Binding-site contacts:
Ligand atom OD1 contacts residue TRP72 of chain 1.A at 3.2 Å.
Ligand atom CA contacts residue TRP72 of chain 1.A at 3.5 Å (hydrophobic).
Ligand atom N contacts residue TYR170 of chain 1.A at 2.9 Å (h-bond).
Ligand atom CG contacts residue TYR155 of chain 1.A at 3.3 Å (hydrophobic).
Ligand atom O contacts residue TRP146 of chain 1.A at 2.9 Å (h-bond).
Ligand atom O contacts residue TRP146 of chain 1.A at 3.2 Å (h-bond).
Ligand atom CB contacts residue GLU62 of chain 1.A at 2.9 Å.
Ligand atom OD1 contacts residue GLN96 of chain 1.A at 3.2 Å (h-bond).
Ligand atom O contacts residue HIS154 of chain 1.A at 3.4 Å (h-bond).
Ligand atom CD contacts residue TYR155 of chain 1.A at 3.3 Å (hydrophobic).
Ligand atom O contacts residue LYS65 of chain 1.A at 2.6 Å (salt-bridge).
Ligand atom CD2 contacts residue SER98 of chain 1.A at 3.4 Å.
Ligand atom OG contacts residue TYR44 of chain 1.A at 3.1 Å (h-bond).
Ligand atom O contacts residue ASN79 of chain 1.A at 3.2 Å (h-bond).
Ligand atom CB contacts residue TRP72 of chain 1.A at 3.3 Å (hydrophobic).
Ligand atom CD2 contacts residue TRP166 of chain 1.A at 3.5 Å (hydrophobic).
Ligand atom O contacts residue GLN69 of chain 1.A at 3.3 Å (h-bond).
Ligand atom O contacts residue TRP72 of chain 1.A at 3.0 Å (h-bond).
Ligand atom N contacts residue TYR6 of chain 1.A at 3.2 Å (h-bond).
Ligand atom O contacts residue TYR6 of chain 1.A at 3.5 Å.
Ligand atom O contacts residue TYR83 of chain 1.A at 3.5 Å (h-bond).
Ligand atom N contacts residue GLN69 of chain 1.A at 3.0 Å (h-bond).
Ligand atom CD2 contacts residue TRP72 of chain 1.A at 3.4 Å (hydrophobic).
Ligand atom O contacts residue LYS145 of chain 1.A at 3.3 Å (salt-bridge).
Ligand atom ND2 contacts residue GLN96 of chain 1.A at 3.4 Å (h-bond).
Ligand atom OD1 contacts residue GLN69 of chain 1.A at 3.5 Å (h-bond).
Ligand atom CD1 contacts residue GLU62 of chain 1.A at 3.3 Å.
Ligand atom NH2 contacts residue LYS65 of chain 1.A at 3.4 Å.
Ligand atom OXT contacts residue TYR83 of chain 1.A at 3.0 Å (h-bond).
Ligand atom O contacts residue TYR158 of chain 1.A at 2.5 Å (h-bond).
Ligand atom ND2 contacts residue TYR155 of chain 1.A at 2.5 Å (h-bond).
Ligand atom CA contacts residue GLN69 of chain 1.A at 3.4 Å.
Ligand atom C contacts residue TRP72 of chain 1.A at 3.4 Å (hydrophobic).
Ligand atom OXT contacts residue THR142 of chain 1.A at 2.6 Å (h-bond).
Ligand atom CG contacts residue LYS65 of chain 1.A at 3.5 Å.
Ligand atom N contacts residue GLU62 of chain 1.A at 3.0 Å (salt-bridge).
Ligand atom CG1 contacts residue THR142 of chain 1.A at 3.2 Å.
Ligand atom C contacts residue LYS65 of chain 1.A at 3.3 Å.
Ligand atom CG1 contacts residue SER149 of chain 1.A at 3.3 Å.
Ligand atom N contacts residue LYS65 of chain 1.A at 3.5 Å (salt-bridge).

The protein below binds the small molecule below.
Small molecule (SMILES): CC[C@H](C)[C@H](NC(=O)[C@@H]1CCCN1C(=O)[C@H](CC(N)=O)NC(=O)[C@H](CCCN=C(N)N)NC(=O)[C@H](CC(C)C)NC(=O)[C@H](CO)NC(=O)[C@@H](N)CC(C)C)C(=O)N[C@@H](CC(C)C)C(=O)N[C@H](C(=O)O)C(C)C

Sequence of chain 1.A:
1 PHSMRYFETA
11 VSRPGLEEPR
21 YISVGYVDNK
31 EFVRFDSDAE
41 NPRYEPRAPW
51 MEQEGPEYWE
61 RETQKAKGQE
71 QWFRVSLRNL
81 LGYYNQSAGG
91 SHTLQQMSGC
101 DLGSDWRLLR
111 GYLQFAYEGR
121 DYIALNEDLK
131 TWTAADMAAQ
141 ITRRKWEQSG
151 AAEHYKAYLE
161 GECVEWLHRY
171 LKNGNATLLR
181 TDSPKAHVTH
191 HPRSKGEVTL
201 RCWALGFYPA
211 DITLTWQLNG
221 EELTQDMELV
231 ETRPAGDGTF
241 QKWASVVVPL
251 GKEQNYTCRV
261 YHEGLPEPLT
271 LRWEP